Binding-site contacts:
Ligand atom C2' contacts residue GLN137 of chain 39.A at 2.9 Å.
Ligand atom OP2 contacts residue ASN139 of chain 39.A at 3.3 Å (h-bond).
Ligand atom C3' contacts residue GLN137 of chain 39.A at 2.6 Å.
Ligand atom OP2 contacts residue ARG534 of chain 39.A at 3.6 Å.
Ligand atom N3 contacts residue TRP60 of chain 39.A at 3.0 Å.
Ligand atom OP2 contacts residue TRP60 of chain 39.A at 4.4 Å.
Ligand atom C5 contacts residue TRP60 of chain 39.A at 3.8 Å (hydrophobic).
Ligand atom C8 contacts residue TRP60 of chain 39.A at 4.4 Å (hydrophobic).
Ligand atom O3' contacts residue PRO276 of chain 39.A at 3.4 Å.
Ligand atom N6 contacts residue TRP60 of chain 39.A at 3.0 Å.
Ligand atom C6 contacts residue TRP60 of chain 39.A at 3.4 Å (hydrophobic).
Ligand atom C5' contacts residue PRO276 of chain 39.A at 3.7 Å (hydrophobic).
Ligand atom O5' contacts residue TRP60 of chain 39.A at 3.8 Å.
Ligand atom C4' contacts residue GLN137 of chain 39.A at 4.1 Å.
Ligand atom N9 contacts residue TRP60 of chain 39.A at 3.8 Å.
Ligand atom P contacts residue PRO276 of chain 39.A at 3.8 Å.
Ligand atom OP1 contacts residue ASN275 of chain 39.A at 4.5 Å.
Ligand atom OP2 contacts residue PRO276 of chain 39.A at 3.9 Å.
Ligand atom O4' contacts residue TRP60 of chain 39.A at 4.2 Å.
Ligand atom O5' contacts residue PRO276 of chain 39.A at 2.8 Å.
Ligand atom OP2 contacts residue GLN137 of chain 39.A at 3.8 Å.
Ligand atom N1 contacts residue TRP60 of chain 39.A at 3.5 Å.
Ligand atom P contacts residue GLN137 of chain 39.A at 3.5 Å.
Ligand atom O5' contacts residue GLN137 of chain 39.A at 4.3 Å.
Ligand atom P contacts residue ASN139 of chain 39.A at 3.7 Å.
Ligand atom C4' contacts residue PRO276 of chain 39.A at 3.7 Å (hydrophobic).
Ligand atom OP1 contacts residue ASN139 of chain 39.A at 3.1 Å (h-bond).
Ligand atom OP1 contacts residue PRO276 of chain 39.A at 3.1 Å.
Ligand atom C4 contacts residue TRP60 of chain 39.A at 3.5 Å (hydrophobic).
Ligand atom N7 contacts residue TRP60 of chain 39.A at 3.9 Å.
Ligand atom N6 contacts residue GLY57 of chain 39.A at 3.7 Å.
Ligand atom O3' contacts residue TRP60 of chain 39.A at 4.4 Å.
Ligand atom N6 contacts residue ASP58 of chain 39.A at 4.3 Å.
Ligand atom C2' contacts residue TRP60 of chain 39.A at 4.1 Å (hydrophobic).
Ligand atom C1' contacts residue GLN137 of chain 39.A at 4.0 Å.
Ligand atom OP1 contacts residue GLN137 of chain 39.A at 4.4 Å.
Ligand atom C1' contacts residue TRP60 of chain 39.A at 3.5 Å (hydrophobic).
Ligand atom O3' contacts residue GLN137 of chain 39.A at 2.0 Å (h-bond).
Ligand atom C2 contacts residue TRP60 of chain 39.A at 3.4 Å (hydrophobic).
Ligand atom C3' contacts residue PRO276 of chain 39.A at 3.2 Å (hydrophobic).

Sequence of chain 39.A:
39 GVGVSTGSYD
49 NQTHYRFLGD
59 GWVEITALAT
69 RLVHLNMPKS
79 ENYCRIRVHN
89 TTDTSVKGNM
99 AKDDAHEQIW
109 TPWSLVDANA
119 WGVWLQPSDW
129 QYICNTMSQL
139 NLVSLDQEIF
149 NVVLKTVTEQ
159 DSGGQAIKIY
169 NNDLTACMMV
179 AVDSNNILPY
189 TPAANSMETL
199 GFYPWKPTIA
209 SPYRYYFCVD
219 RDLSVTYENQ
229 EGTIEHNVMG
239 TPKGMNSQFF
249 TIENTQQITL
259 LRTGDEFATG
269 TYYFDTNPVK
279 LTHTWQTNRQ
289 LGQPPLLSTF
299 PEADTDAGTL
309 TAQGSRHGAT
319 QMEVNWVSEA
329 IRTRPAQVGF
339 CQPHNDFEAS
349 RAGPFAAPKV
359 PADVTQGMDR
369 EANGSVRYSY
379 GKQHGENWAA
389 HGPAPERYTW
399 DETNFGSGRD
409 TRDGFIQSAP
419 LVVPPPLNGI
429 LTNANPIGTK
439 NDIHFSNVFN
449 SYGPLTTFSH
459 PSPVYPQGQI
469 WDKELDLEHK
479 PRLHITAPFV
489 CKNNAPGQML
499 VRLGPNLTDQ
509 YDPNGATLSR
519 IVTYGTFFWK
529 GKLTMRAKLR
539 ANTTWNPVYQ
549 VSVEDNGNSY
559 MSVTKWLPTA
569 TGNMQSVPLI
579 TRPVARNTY

This protein binds this small molecule.
Small molecule (SMILES): N=c1ccn([C@H]2C[C@H](O[P](=O)(O)OC[C@H]3O[C@@H](n4cnc5c(N)ncnc54)C[C@@H]3O[P](=O)(O)OC[C@H]3O[C@@H](n4cnc5c(N)ncnc54)C[C@@H]3O[P](=O)(O)OC[C@H]3O[C@@H](n4cnc5c(N)ncnc54)C[C@@H]3O)[C@@H](COP(=O)=O)O2)c(=O)[nH]1